This small molecule binds to this protein.
Small molecule (SMILES): COc1ccc(-n2c([C@H](Cc3cc(F)cc(F)c3)NC(=O)CN3CCN(S(=O)(=O)c4ccc(N)cc4)CC3=O)nc3ccccc3c2=O)cc1

Sequence of chain 1.F:
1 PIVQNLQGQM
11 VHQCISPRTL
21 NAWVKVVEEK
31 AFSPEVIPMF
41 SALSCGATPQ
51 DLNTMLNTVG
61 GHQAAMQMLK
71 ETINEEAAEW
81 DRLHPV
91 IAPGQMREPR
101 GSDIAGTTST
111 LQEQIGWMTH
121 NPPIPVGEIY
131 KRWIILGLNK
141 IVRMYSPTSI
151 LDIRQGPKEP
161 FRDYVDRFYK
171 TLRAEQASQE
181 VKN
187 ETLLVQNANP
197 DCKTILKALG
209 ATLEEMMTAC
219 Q

Sequence of chain 1.E:
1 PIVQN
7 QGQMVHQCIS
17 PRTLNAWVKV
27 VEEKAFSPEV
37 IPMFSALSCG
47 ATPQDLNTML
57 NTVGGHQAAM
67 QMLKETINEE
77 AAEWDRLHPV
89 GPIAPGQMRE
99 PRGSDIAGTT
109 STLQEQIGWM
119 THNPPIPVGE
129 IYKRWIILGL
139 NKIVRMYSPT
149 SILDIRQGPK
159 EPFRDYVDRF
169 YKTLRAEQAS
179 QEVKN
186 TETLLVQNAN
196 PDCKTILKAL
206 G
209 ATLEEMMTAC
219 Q

Binding-site contacts:
Ligand atom C2 contacts residue ASN183 of chain 1.F at 3.3 Å.
Ligand atom F1 contacts residue ILE73 of chain 1.E at 3.3 Å.
Ligand atom C23 contacts residue ASN53 of chain 1.E at 3.5 Å.
Ligand atom C21 contacts residue LEU56 of chain 1.E at 3.6 Å (hydrophobic).
Ligand atom F1 contacts residue LEU69 of chain 1.E at 3.5 Å.
Ligand atom C19 contacts residue MET66 of chain 1.E at 3.4 Å (hydrophobic).
Ligand atom C1 contacts residue GLN67 of chain 1.E at 3.1 Å.
Ligand atom N1 contacts residue ASN183 of chain 1.F at 2.5 Å (h-bond).
Ligand atom F2 contacts residue LEU56 of chain 1.E at 3.5 Å.
Ligand atom C7 contacts residue LYS70 of chain 1.E at 3.4 Å.
Ligand atom C8 contacts residue LYS70 of chain 1.E at 3.4 Å.
Ligand atom C28 contacts residue ASN57 of chain 1.E at 3.7 Å.
Ligand atom O3 contacts residue LYS70 of chain 1.E at 3.1 Å (salt-bridge).
Ligand atom C22 contacts residue ASN53 of chain 1.E at 3.6 Å.
Ligand atom C30 contacts residue ASN53 of chain 1.E at 3.5 Å.
Ligand atom C6 contacts residue GLN67 of chain 1.E at 3.1 Å.
Ligand atom C30 contacts residue TYR130 of chain 1.E at 3.3 Å (hydrophobic).
Ligand atom C15 contacts residue ASN53 of chain 1.E at 3.7 Å.
Ligand atom C30 contacts residue ALA105 of chain 1.E at 3.7 Å (hydrophobic).
Ligand atom C25 contacts residue GLY106 of chain 1.E at 3.5 Å.
Ligand atom C4 contacts residue LYS182 of chain 1.F at 3.2 Å.
Ligand atom C11 contacts residue ASN57 of chain 1.E at 3.5 Å.
Ligand atom C35 contacts residue ASN74 of chain 1.E at 3.7 Å.
Ligand atom F2 contacts residue MET66 of chain 1.E at 3.2 Å.
Ligand atom N6 contacts residue ASN57 of chain 1.E at 3.1 Å (h-bond).
Ligand atom C13 contacts residue ASN57 of chain 1.E at 3.5 Å.
Ligand atom F1 contacts residue LYS70 of chain 1.E at 3.5 Å.
Ligand atom C35 contacts residue LYS70 of chain 1.E at 3.2 Å.
Ligand atom C31 contacts residue TYR130 of chain 1.E at 3.3 Å (hydrophobic).
Ligand atom O2 contacts residue LYS182 of chain 1.F at 3.2 Å.
Ligand atom O5 contacts residue THR107 of chain 1.E at 3.0 Å (h-bond).
Ligand atom C21 contacts residue ASN57 of chain 1.E at 3.2 Å.
Ligand atom N4 contacts residue ASN57 of chain 1.E at 2.7 Å (h-bond).
Ligand atom O2 contacts residue ARG173 of chain 1.F at 3.7 Å.
Ligand atom C3 contacts residue LYS182 of chain 1.F at 3.2 Å.
Ligand atom O6 contacts residue ILE73 of chain 1.E at 3.5 Å.
Ligand atom C3 contacts residue ASN183 of chain 1.F at 3.3 Å.
Ligand atom C12 contacts residue ASN57 of chain 1.E at 3.6 Å.
Ligand atom C18 contacts residue LYS70 of chain 1.E at 3.6 Å.
Ligand atom C15 contacts residue ASN57 of chain 1.E at 3.2 Å.